Sequence of chain 1.D:
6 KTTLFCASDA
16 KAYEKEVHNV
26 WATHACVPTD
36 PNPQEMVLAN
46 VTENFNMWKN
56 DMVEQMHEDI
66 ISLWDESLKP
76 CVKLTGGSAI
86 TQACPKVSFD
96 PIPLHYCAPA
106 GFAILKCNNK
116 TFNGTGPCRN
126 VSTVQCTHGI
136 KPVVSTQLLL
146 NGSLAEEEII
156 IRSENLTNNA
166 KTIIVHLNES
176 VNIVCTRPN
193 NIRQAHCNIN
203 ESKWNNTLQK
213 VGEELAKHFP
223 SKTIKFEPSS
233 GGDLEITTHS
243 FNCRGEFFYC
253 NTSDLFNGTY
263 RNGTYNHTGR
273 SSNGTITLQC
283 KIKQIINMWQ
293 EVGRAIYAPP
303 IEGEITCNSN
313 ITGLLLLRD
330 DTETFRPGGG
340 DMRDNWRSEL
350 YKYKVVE

Binding-site contacts:
Ligand atom C7 contacts residue THR240 of chain 1.D at 4.4 Å.
Ligand atom N2 contacts residue ASN253 of chain 1.D at 3.0 Å (h-bond).
Ligand atom C3 contacts residue ASN253 of chain 1.D at 3.8 Å.
Ligand atom O6 contacts residue ASN253 of chain 1.D at 4.5 Å.
Ligand atom O5 contacts residue SER255 of chain 1.D at 4.0 Å.
Ligand atom C5 contacts residue ASN253 of chain 1.D at 3.7 Å.
Ligand atom C8 contacts residue LEU236 of chain 1.D at 4.0 Å (hydrophobic).
Ligand atom C4 contacts residue ASN253 of chain 1.D at 4.2 Å.
Ligand atom C1 contacts residue ASN253 of chain 1.D at 1.4 Å.
Ligand atom C7 contacts residue ASN253 of chain 1.D at 3.5 Å.
Ligand atom O5 contacts residue ASN253 of chain 1.D at 2.4 Å (h-bond).
Ligand atom C2 contacts residue ASN253 of chain 1.D at 2.5 Å.
Ligand atom C8 contacts residue THR240 of chain 1.D at 3.6 Å.
Ligand atom C8 contacts residue THR239 of chain 1.D at 3.4 Å.
Ligand atom C1 contacts residue SER255 of chain 1.D at 4.2 Å.
Ligand atom O7 contacts residue ASN253 of chain 1.D at 3.6 Å (h-bond).
Ligand atom C5 contacts residue SER255 of chain 1.D at 4.0 Å.

A protein and the small-molecule ligand that binds it are described below.
Small molecule (SMILES): CC(=O)N[C@@H]1[C@@H](O)[C@H](O)[C@@H](CO)O[C@H]1O